Sequence of chain 1.B:
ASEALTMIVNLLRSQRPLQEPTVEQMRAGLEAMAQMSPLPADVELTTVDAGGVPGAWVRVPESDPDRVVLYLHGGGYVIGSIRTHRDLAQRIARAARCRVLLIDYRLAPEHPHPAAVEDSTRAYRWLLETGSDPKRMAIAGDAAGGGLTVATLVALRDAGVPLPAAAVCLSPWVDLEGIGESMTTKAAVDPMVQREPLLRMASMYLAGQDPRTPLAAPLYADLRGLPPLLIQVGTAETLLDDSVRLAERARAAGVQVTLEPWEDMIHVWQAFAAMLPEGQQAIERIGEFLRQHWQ

Binding-site contacts:
Ligand atom C01 contacts residue LEU19 of chain 1.B at 3.5 Å (hydrophobic).
Ligand atom C10 contacts residue ASP143 of chain 1.B at 3.0 Å.
Ligand atom O2 contacts residue ALA272 of chain 1.B at 3.8 Å.
Ligand atom C01 contacts residue MET193 of chain 1.B at 3.5 Å (hydrophobic).
Ligand atom C7 contacts residue HIS86 of chain 1.B at 3.8 Å.
Ligand atom C13 contacts residue MET34 of chain 1.B at 4.0 Å (hydrophobic).
Ligand atom C8 contacts residue LEU31 of chain 1.B at 4.1 Å (hydrophobic).
Ligand atom C1 contacts residue ALA35 of chain 1.B at 4.1 Å (hydrophobic).
Ligand atom C15 contacts residue ACT1 of chain 1.S at 3.2 Å.
Ligand atom C6 contacts residue ALA272 of chain 1.B at 3.5 Å (hydrophobic).
Ligand atom C10 contacts residue GLY76 of chain 1.B at 3.6 Å.
Ligand atom C4 contacts residue LEU31 of chain 1.B at 3.8 Å (hydrophobic).
Ligand atom C3 contacts residue THR85 of chain 1.B at 3.5 Å.
Ligand atom C10 contacts residue HIS86 of chain 1.B at 3.9 Å.
Ligand atom C5 contacts residue ALA272 of chain 1.B at 3.7 Å (hydrophobic).
Ligand atom C2 contacts residue THR85 of chain 1.B at 3.2 Å.
Ligand atom C10 contacts residue ACT1 of chain 1.S at 3.5 Å.
Ligand atom C10 contacts residue GLY75 of chain 1.B at 3.6 Å.
Ligand atom O contacts residue ACT1 of chain 1.S at 3.4 Å.
Ligand atom C12 contacts residue MET34 of chain 1.B at 3.8 Å (hydrophobic).
Ligand atom C1 contacts residue ALA272 of chain 1.B at 3.8 Å (hydrophobic).
Ligand atom O contacts residue GLY76 of chain 1.B at 3.8 Å.
Ligand atom OXT contacts residue ACT1 of chain 1.S at 3.4 Å.
Ligand atom C14 contacts residue VAL269 of chain 1.B at 4.1 Å (hydrophobic).
Ligand atom C14 contacts residue ACT1 of chain 1.S at 3.6 Å.
Ligand atom C2 contacts residue ALA35 of chain 1.B at 3.9 Å (hydrophobic).
Ligand atom O2 contacts residue MET34 of chain 1.B at 4.0 Å.
Ligand atom C6 contacts residue PHE273 of chain 1.B at 3.8 Å (hydrophobic).
Ligand atom C01 contacts residue ACT1 of chain 1.S at 3.9 Å.
Ligand atom C12 contacts residue ALA272 of chain 1.B at 3.6 Å (hydrophobic).
Ligand atom C7 contacts residue LEU31 of chain 1.B at 3.8 Å (hydrophobic).
Ligand atom O2 contacts residue ALA35 of chain 1.B at 3.5 Å.
Ligand atom OXT contacts residue MET193 of chain 1.B at 2.9 Å (h-bond).
Ligand atom C2 contacts residue ALA272 of chain 1.B at 4.1 Å (hydrophobic).
Ligand atom O contacts residue LEU31 of chain 1.B at 3.9 Å.
Ligand atom OXT contacts residue HIS268 of chain 1.B at 3.6 Å.
Ligand atom C11 contacts residue MET193 of chain 1.B at 3.7 Å (hydrophobic).
Ligand atom C4 contacts residue ALA272 of chain 1.B at 4.0 Å (hydrophobic).
Ligand atom C13 contacts residue PHE273 of chain 1.B at 3.8 Å (hydrophobic).
Ligand atom C12 contacts residue PHE273 of chain 1.B at 3.8 Å (hydrophobic).

The small molecule below binds the protein below.
Small molecule (SMILES): COC(=O)[C@@H](C)c1ccc2cc(OC)ccc2c1